Binding-site contacts:
Ligand atom O6 contacts residue HIS113 of chain 2.A at 3.8 Å.
Ligand atom C6 contacts residue HIS113 of chain 2.A at 4.0 Å.
Ligand atom C6 contacts residue ALA110 of chain 2.A at 3.7 Å (hydrophobic).
Ligand atom C3 contacts residue TYR104 of chain 2.A at 3.8 Å (hydrophobic).
Ligand atom O4 contacts residue VAL102 of chain 2.A at 4.3 Å.
Ligand atom O2 contacts residue ASN100 of chain 2.A at 3.0 Å (h-bond).
Ligand atom C2 contacts residue GLN96 of chain 2.A at 4.0 Å.
Ligand atom C2 contacts residue ASP98 of chain 2.A at 3.3 Å.
Ligand atom O4 contacts residue TYR104 of chain 2.A at 2.6 Å (h-bond).
Ligand atom O2 contacts residue ASP98 of chain 2.A at 2.6 Å (salt-bridge).
Ligand atom C4 contacts residue GLN96 of chain 2.A at 4.2 Å.
Ligand atom C4 contacts residue ASN100 of chain 2.A at 4.1 Å.
Ligand atom O3 contacts residue GLN96 of chain 2.A at 2.9 Å (h-bond).
Ligand atom O6 contacts residue ALA110 of chain 2.A at 4.3 Å.
Ligand atom C4 contacts residue VAL102 of chain 2.A at 4.2 Å (hydrophobic).
Ligand atom C3 contacts residue GLN96 of chain 2.A at 3.9 Å.
Ligand atom O4 contacts residue ALA110 of chain 2.A at 3.8 Å.
Ligand atom O2 contacts residue GLN96 of chain 2.A at 3.2 Å (h-bond).
Ligand atom C2 contacts residue ASN100 of chain 2.A at 3.9 Å.
Ligand atom C1 contacts residue ASN100 of chain 2.A at 3.8 Å.
Ligand atom O3 contacts residue ASP98 of chain 2.A at 4.0 Å.
Ligand atom C6 contacts residue ASN100 of chain 2.A at 4.0 Å.
Ligand atom C4 contacts residue TYR104 of chain 2.A at 3.5 Å (hydrophobic).
Ligand atom C1 contacts residue ASP98 of chain 2.A at 4.4 Å.
Ligand atom C5 contacts residue ASN100 of chain 2.A at 3.9 Å.
Ligand atom O3 contacts residue TYR104 of chain 2.A at 3.1 Å (h-bond).
Ligand atom C3 contacts residue ASP98 of chain 2.A at 4.3 Å.
Ligand atom O5 contacts residue ASN100 of chain 2.A at 3.2 Å (h-bond).
Ligand atom O5 contacts residue HIS113 of chain 2.A at 4.4 Å.
Ligand atom O2 contacts residue ALA117 of chain 2.A at 3.8 Å.

Sequence of chain 2.A:
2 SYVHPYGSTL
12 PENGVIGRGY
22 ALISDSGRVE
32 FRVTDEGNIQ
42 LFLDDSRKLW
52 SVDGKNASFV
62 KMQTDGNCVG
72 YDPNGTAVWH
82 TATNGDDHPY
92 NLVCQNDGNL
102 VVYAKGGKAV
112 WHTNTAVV

A protein and the small-molecule ligand that binds it are described below.
Small molecule (SMILES): OC[C@H]1O[C@H](O)[C@@H](O)[C@@H](O)[C@@H]1O